Binding-site contacts:
Ligand atom C5 contacts residue PHE272 of chain 1.E at 3.5 Å (hydrophobic).
Ligand atom C3 contacts residue ASP199 of chain 1.E at 3.4 Å.
Ligand atom C18 contacts residue CYS236 of chain 1.E at 4.0 Å (hydrophobic).
Ligand atom O8 contacts residue PHE272 of chain 1.E at 3.6 Å (h-bond).
Ligand atom O7 contacts residue ASP199 of chain 1.E at 2.6 Å (salt-bridge).
Ligand atom C9 contacts residue ASP166 of chain 1.E at 4.0 Å.
Ligand atom O14 contacts residue GLU239 of chain 1.E at 2.7 Å (salt-bridge).
Ligand atom N2 contacts residue PHE272 of chain 1.E at 2.8 Å (h-bond).
Ligand atom O5 contacts residue ASP166 of chain 1.E at 3.9 Å.
Ligand atom N3 contacts residue PHE167 of chain 1.E at 3.8 Å.
Ligand atom C8 contacts residue ASP166 of chain 1.E at 3.6 Å.
Ligand atom O12 contacts residue SER3 of chain 1.E at 2.9 Å (h-bond).
Ligand atom C12 contacts residue ASP269 of chain 1.E at 3.6 Å.
Ligand atom C17 contacts residue SER3 of chain 1.E at 4.0 Å.
Ligand atom C17 contacts residue GLU239 of chain 1.E at 3.8 Å.
Ligand atom C18 contacts residue HIS4 of chain 1.E at 3.5 Å.
Ligand atom C7 contacts residue GLU270 of chain 1.E at 3.5 Å.
Ligand atom O10 contacts residue ASP166 of chain 1.E at 3.9 Å.
Ligand atom C13 contacts residue SER3 of chain 1.E at 3.6 Å.
Ligand atom O15 contacts residue HIS4 of chain 1.E at 4.0 Å.
Ligand atom N3 contacts residue ASP168 of chain 1.E at 2.9 Å (salt-bridge).
Ligand atom N1 contacts residue PHE272 of chain 1.E at 2.9 Å (h-bond).
Ligand atom N3 contacts residue GLU270 of chain 1.E at 2.6 Å (salt-bridge).
Ligand atom O11 contacts residue ASP168 of chain 1.E at 3.5 Å (salt-bridge).
Ligand atom C15 contacts residue ASP168 of chain 1.E at 3.9 Å.
Ligand atom C15 contacts residue ASN235 of chain 1.E at 3.6 Å.
Ligand atom C10 contacts residue ASP166 of chain 1.E at 3.5 Å.
Ligand atom O7 contacts residue GLN36 of chain 1.E at 3.5 Å (h-bond).
Ligand atom C11 contacts residue ASP269 of chain 1.E at 3.3 Å.
Ligand atom C18 contacts residue GLU239 of chain 1.E at 3.3 Å.
Ligand atom O13 contacts residue ASP168 of chain 1.E at 3.2 Å (salt-bridge).
Ligand atom C12 contacts residue GLU270 of chain 1.E at 3.4 Å.
Ligand atom O14 contacts residue ASN235 of chain 1.E at 3.5 Å (h-bond).
Ligand atom C16 contacts residue GLU239 of chain 1.E at 3.2 Å.
Ligand atom N3 contacts residue ASP166 of chain 1.E at 2.9 Å (salt-bridge).
Ligand atom C7 contacts residue ASP166 of chain 1.E at 3.7 Å.
Ligand atom N2 contacts residue ASP269 of chain 1.E at 2.9 Å (salt-bridge).
Ligand atom C6 contacts residue PHE272 of chain 1.E at 3.2 Å (hydrophobic).
Ligand atom C7 contacts residue ASP168 of chain 1.E at 3.8 Å.
Ligand atom O14 contacts residue CYS236 of chain 1.E at 3.5 Å.

The small molecule below binds the protein below.
Small molecule (SMILES): NC[C@H]1O[C@H](O[C@H]2[C@H](O)[C@@H](O[C@H]3O[C@H](CO)[C@@H](O)[C@H](N)[C@H]3O)[C@H](N)C[C@@H]2N)[C@H](O)[C@@H](O)[C@@H]1O

Sequence of chain 1.E:
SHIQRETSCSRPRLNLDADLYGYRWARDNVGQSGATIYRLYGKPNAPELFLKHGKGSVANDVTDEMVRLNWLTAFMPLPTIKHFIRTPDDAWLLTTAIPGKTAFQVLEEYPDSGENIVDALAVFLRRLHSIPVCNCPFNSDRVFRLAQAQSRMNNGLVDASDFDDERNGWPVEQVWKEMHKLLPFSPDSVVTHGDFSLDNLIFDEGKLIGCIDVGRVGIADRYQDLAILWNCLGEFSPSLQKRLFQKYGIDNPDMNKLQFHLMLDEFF